Binding-site contacts:
Ligand atom C2 contacts residue ASN247 of chain 1.B at 2.3 Å.
Ligand atom C3 contacts residue ASN247 of chain 1.B at 3.7 Å.
Ligand atom C7 contacts residue HIS225 of chain 1.B at 4.1 Å.
Ligand atom C7 contacts residue GLU222 of chain 1.B at 4.3 Å.
Ligand atom O7 contacts residue ARG197 of chain 1.B at 4.4 Å.
Ligand atom C1 contacts residue ASN247 of chain 1.B at 1.4 Å.
Ligand atom O7 contacts residue HIS225 of chain 1.B at 4.0 Å.
Ligand atom C8 contacts residue HIS225 of chain 1.B at 4.3 Å.
Ligand atom C8 contacts residue TYR223 of chain 1.B at 2.8 Å (hydrophobic).
Ligand atom C4 contacts residue ASN247 of chain 1.B at 4.1 Å.
Ligand atom N2 contacts residue TYR224 of chain 1.B at 4.3 Å.
Ligand atom C5 contacts residue ASN247 of chain 1.B at 3.6 Å.
Ligand atom N2 contacts residue ASN247 of chain 1.B at 2.7 Å (h-bond).
Ligand atom O5 contacts residue ASN247 of chain 1.B at 2.4 Å (h-bond).
Ligand atom O7 contacts residue ASN247 of chain 1.B at 4.0 Å.
Ligand atom C8 contacts residue TYR224 of chain 1.B at 3.9 Å (hydrophobic).
Ligand atom N2 contacts residue GLU222 of chain 1.B at 3.6 Å.
Ligand atom C7 contacts residue TYR223 of chain 1.B at 4.3 Å (hydrophobic).
Ligand atom N2 contacts residue HIS225 of chain 1.B at 4.4 Å.
Ligand atom C7 contacts residue ASN247 of chain 1.B at 3.6 Å.
Ligand atom C8 contacts residue GLU222 of chain 1.B at 3.8 Å.

A protein and the small-molecule ligand that binds it are described below.
Small molecule (SMILES): CC(=O)N[C@@H]1[C@@H](O)[C@H](O)[C@@H](CO)O[C@H]1O

Sequence of chain 1.B:
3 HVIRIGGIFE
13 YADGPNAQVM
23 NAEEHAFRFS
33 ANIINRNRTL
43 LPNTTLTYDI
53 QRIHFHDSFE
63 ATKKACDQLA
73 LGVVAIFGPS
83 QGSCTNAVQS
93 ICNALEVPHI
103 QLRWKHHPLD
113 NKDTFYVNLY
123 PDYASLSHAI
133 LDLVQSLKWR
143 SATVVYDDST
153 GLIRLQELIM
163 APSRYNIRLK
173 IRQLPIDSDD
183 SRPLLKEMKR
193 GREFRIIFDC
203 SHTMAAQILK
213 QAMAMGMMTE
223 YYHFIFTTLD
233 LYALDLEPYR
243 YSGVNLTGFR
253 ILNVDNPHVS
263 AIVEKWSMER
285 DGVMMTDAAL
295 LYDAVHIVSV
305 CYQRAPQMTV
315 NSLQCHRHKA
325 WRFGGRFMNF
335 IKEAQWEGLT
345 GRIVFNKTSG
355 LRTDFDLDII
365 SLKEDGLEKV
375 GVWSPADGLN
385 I